Binding-site contacts:
Ligand atom C1 contacts residue ASN269 of chain 2.A at 1.4 Å.
Ligand atom C1 contacts residue GLN286 of chain 2.A at 4.4 Å.
Ligand atom C5 contacts residue ASN269 of chain 2.A at 3.6 Å.
Ligand atom C8 contacts residue ALA268 of chain 2.A at 3.8 Å (hydrophobic).
Ligand atom O5 contacts residue ASN269 of chain 2.A at 2.3 Å (h-bond).
Ligand atom C8 contacts residue ASN269 of chain 2.A at 3.9 Å.
Ligand atom C5 contacts residue GLN286 of chain 2.A at 4.3 Å.
Ligand atom C7 contacts residue ASN269 of chain 2.A at 3.4 Å.
Ligand atom C3 contacts residue ASN269 of chain 2.A at 3.9 Å.
Ligand atom C2 contacts residue ASN269 of chain 2.A at 2.6 Å.
Ligand atom C8 contacts residue SER267 of chain 2.A at 3.6 Å.
Ligand atom C4 contacts residue ASN269 of chain 2.A at 4.3 Å.
Ligand atom N2 contacts residue ASN269 of chain 2.A at 3.1 Å (h-bond).
Ligand atom O7 contacts residue ASN269 of chain 2.A at 3.4 Å (h-bond).

Sequence of chain 2.A:
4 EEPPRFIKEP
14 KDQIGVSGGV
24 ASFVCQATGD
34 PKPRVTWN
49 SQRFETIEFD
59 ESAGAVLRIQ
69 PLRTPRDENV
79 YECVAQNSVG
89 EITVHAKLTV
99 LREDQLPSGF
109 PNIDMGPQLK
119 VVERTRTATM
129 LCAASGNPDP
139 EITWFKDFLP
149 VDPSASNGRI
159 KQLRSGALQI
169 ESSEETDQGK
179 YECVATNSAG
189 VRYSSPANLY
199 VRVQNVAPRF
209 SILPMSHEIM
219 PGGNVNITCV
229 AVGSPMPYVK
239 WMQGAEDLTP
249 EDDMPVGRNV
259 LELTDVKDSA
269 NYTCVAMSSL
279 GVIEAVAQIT

This protein binds this small molecule.
Small molecule (SMILES): CC(=O)N[C@@H]1[C@@H](O)[C@H](O)[C@@H](CO)O[C@H]1O